A protein and the small-molecule ligand that binds it are described below.
Small molecule (SMILES): Nc1ccn([C@@H]2O[C@H](CO[P](=O)(O)O[C@H]3[C@@H](O)[C@H](n4ccc(=O)[nH]c4=O)O[C@@H]3CO[P](=O)(O)O[C@H]3[C@@H](O)[C@H](n4ccc(=O)[nH]c4=O)O[C@@H]3CO[P](=O)(O)O[C@H]3[C@@H](O)[C@H](n4ccc(=O)[nH]c4=O)O[C@@H]3CO[P](=O)(O)O[C@H]3[C@@H](O)[C@H](n4cnc5c(=O)nc(N)[nH]c54)O[C@@H]3CO[P](=O)(O)O[C@H]3[C@@H](O)[C@H](n4ccc(=O)[nH]c4=O)O[C@@H]3CO[P](=O)(O)O[C@H]3[C@@H](O)[C@H](n4cnc5c(=O)nc(N)[nH]c54)O[C@@H]3CO[P](=O)(O)O[C@H]3[C@@H](O)[C@H](n4ccc(=O)[nH]c4=O)O[C@@H]3CO)[C@@H](O[P](=O)(O)OC[C@H]3O[C@@H](n4ccc(=O)[nH]c4=O)[C@H](O)[C@@H]3O)[C@H]2O)c(=O)n1

Sequence of chain 1.P:
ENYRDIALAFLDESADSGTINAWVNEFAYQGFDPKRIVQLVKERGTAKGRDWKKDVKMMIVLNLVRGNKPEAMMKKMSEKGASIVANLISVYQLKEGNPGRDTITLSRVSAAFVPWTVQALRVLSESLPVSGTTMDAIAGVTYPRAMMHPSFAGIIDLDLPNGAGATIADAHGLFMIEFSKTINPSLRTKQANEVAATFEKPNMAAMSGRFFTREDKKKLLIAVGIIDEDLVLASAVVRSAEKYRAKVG

Sequence of chain 1.N:
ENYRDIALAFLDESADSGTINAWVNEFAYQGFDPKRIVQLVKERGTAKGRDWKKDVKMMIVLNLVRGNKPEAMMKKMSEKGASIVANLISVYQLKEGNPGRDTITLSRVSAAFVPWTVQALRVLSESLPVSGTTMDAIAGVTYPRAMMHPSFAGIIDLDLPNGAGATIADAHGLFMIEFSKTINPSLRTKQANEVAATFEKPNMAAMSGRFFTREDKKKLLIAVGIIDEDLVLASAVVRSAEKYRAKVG

Sequence of chain 1.O:
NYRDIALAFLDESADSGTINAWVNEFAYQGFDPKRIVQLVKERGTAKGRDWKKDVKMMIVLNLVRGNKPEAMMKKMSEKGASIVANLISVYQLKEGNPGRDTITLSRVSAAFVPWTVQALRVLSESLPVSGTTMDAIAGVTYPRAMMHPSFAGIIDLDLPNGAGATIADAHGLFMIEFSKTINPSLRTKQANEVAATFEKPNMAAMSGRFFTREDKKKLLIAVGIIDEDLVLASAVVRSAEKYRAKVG

Binding-site contacts:
Ligand atom O2 contacts residue MET207 of chain 1.O at 3.2 Å.
Ligand atom O4' contacts residue ILE186 of chain 1.O at 3.4 Å (h-bond).
Ligand atom O3' contacts residue TYR32 of chain 1.O at 3.3 Å (h-bond).
Ligand atom OP2 contacts residue TYR32 of chain 1.O at 2.6 Å (h-bond).
Ligand atom O2 contacts residue ALA209 of chain 1.O at 3.2 Å.
Ligand atom O2' contacts residue ASN71 of chain 1.O at 3.0 Å (h-bond).
Ligand atom C2 contacts residue THR185 of chain 1.O at 3.0 Å.
Ligand atom OP1 contacts residue PHE35 of chain 1.O at 3.3 Å.
Ligand atom O2' contacts residue PRO188 of chain 1.O at 3.2 Å.
Ligand atom O2 contacts residue THR185 of chain 1.O at 3.4 Å (h-bond).
Ligand atom N3 contacts residue SER211 of chain 1.O at 3.1 Å (h-bond).
Ligand atom O4' contacts residue THR185 of chain 1.N at 3.1 Å (h-bond).
Ligand atom OP1 contacts residue LYS79 of chain 1.N at 3.0 Å (salt-bridge).
Ligand atom OP1 contacts residue ARG111 of chain 1.O at 2.7 Å (salt-bridge).
Ligand atom O2 contacts residue SER211 of chain 1.O at 3.1 Å (h-bond).
Ligand atom C2 contacts residue PHE35 of chain 1.O at 3.2 Å (hydrophobic).
Ligand atom N3 contacts residue TYR32 of chain 1.O at 3.2 Å.
Ligand atom OP2 contacts residue ARG111 of chain 1.O at 2.8 Å (salt-bridge).
Ligand atom O2' contacts residue LYS204 of chain 1.O at 2.6 Å (salt-bridge).
Ligand atom O2 contacts residue PHE35 of chain 1.O at 3.4 Å.
Ligand atom C4 contacts residue TYR32 of chain 1.P at 3.3 Å (hydrophobic).
Ligand atom N3 contacts residue PHE35 of chain 1.O at 3.2 Å.
Ligand atom O2 contacts residue ARG191 of chain 1.O at 2.9 Å (salt-bridge).
Ligand atom O4 contacts residue SER110 of chain 1.O at 2.5 Å (h-bond).
Ligand atom OP2 contacts residue LYS79 of chain 1.N at 3.3 Å (salt-bridge).
Ligand atom N2 contacts residue THR201 of chain 1.O at 3.0 Å (h-bond).
Ligand atom C1' contacts residue THR185 of chain 1.N at 3.1 Å.
Ligand atom O2 contacts residue ALA208 of chain 1.O at 3.1 Å (h-bond).
Ligand atom C2 contacts residue TYR32 of chain 1.O at 3.4 Å (hydrophobic).
Ligand atom C5 contacts residue TYR32 of chain 1.O at 3.3 Å (hydrophobic).
Ligand atom N3 contacts residue THR185 of chain 1.O at 3.4 Å (h-bond).
Ligand atom O4' contacts residue ILE186 of chain 1.N at 3.3 Å.
Ligand atom N1 contacts residue THR185 of chain 1.O at 3.0 Å (h-bond).
Ligand atom O6 contacts residue VAL68 of chain 1.N at 3.1 Å (h-bond).
Ligand atom OP1 contacts residue ASN101 of chain 1.O at 2.8 Å (h-bond).
Ligand atom OP2 contacts residue ASN101 of chain 1.P at 3.3 Å (h-bond).
Ligand atom O2' contacts residue TYR32 of chain 1.O at 3.0 Å.
Ligand atom O5' contacts residue PRO102 of chain 1.O at 3.3 Å.
Ligand atom C4 contacts residue SER110 of chain 1.O at 3.2 Å.
Ligand atom O4 contacts residue TYR32 of chain 1.P at 3.4 Å.